Sequence of chain 1.E:
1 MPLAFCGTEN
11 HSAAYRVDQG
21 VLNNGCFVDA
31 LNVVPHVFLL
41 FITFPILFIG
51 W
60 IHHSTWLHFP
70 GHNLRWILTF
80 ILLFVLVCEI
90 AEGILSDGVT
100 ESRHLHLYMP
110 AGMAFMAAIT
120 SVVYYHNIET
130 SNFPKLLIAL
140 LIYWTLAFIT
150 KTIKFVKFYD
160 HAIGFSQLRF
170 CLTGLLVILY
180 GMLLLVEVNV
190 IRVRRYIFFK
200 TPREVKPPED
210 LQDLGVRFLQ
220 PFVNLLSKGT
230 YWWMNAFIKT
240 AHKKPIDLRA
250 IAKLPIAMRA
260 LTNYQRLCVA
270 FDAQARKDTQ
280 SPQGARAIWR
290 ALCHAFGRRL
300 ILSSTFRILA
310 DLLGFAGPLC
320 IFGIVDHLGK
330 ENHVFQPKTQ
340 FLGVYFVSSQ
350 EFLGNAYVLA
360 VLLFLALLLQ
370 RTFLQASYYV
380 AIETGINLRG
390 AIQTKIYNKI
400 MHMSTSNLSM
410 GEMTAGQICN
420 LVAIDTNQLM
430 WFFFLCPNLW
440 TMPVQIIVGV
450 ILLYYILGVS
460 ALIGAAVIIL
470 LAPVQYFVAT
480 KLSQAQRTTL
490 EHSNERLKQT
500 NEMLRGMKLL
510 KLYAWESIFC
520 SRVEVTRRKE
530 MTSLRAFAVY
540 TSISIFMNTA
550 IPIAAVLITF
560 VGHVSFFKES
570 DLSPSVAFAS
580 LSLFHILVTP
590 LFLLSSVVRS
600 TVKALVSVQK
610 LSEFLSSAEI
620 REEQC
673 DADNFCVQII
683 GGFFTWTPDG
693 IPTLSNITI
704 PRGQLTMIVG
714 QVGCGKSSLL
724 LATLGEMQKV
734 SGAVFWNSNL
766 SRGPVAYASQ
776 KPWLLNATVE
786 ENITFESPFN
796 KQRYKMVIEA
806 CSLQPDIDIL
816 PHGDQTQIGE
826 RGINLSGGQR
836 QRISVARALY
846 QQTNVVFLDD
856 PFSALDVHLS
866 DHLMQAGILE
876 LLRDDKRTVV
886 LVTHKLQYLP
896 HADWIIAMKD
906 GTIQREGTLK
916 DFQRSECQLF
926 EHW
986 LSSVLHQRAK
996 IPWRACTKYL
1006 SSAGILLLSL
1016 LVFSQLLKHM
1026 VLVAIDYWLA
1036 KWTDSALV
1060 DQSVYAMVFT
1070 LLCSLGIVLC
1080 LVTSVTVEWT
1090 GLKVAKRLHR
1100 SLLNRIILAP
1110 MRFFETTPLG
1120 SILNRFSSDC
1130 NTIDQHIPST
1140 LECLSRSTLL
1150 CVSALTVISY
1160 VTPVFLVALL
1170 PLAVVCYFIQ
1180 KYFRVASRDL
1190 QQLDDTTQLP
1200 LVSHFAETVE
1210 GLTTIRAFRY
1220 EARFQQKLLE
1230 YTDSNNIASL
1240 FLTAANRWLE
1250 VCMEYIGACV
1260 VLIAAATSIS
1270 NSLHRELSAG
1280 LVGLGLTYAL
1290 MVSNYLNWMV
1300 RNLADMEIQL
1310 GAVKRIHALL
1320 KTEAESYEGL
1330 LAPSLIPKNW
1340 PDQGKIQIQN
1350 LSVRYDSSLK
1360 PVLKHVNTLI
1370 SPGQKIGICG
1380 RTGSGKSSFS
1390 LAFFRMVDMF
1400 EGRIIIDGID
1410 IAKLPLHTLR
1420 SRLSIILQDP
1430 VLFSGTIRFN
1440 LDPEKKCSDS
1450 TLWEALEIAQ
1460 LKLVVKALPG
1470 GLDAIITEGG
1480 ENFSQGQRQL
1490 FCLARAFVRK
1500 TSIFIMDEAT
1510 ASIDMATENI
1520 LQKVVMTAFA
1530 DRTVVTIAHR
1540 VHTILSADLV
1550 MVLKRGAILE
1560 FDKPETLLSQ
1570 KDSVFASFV

Binding-site contacts:
Ligand atom C23 contacts residue ARG1246 of chain 1.E at 3.4 Å.
Ligand atom C12 contacts residue SER595 of chain 1.E at 3.2 Å.
Ligand atom C20 contacts residue TYR377 of chain 1.E at 3.5 Å (hydrophobic).
Ligand atom C2 contacts residue LEU592 of chain 1.E at 3.6 Å (hydrophobic).
Ligand atom C25 contacts residue TRP430 of chain 1.E at 3.6 Å (hydrophobic).
Ligand atom C15 contacts residue LYS5 of chain 1.A at 3.5 Å.
Ligand atom C22 contacts residue ARG1246 of chain 1.E at 3.3 Å.
Ligand atom C10 contacts residue TRP1297 of chain 1.E at 3.6 Å (hydrophobic).
Ligand atom O contacts residue LEU434 of chain 1.E at 3.5 Å.
Ligand atom C3 contacts residue TYR377 of chain 1.E at 3.2 Å (hydrophobic).
Ligand atom O3 contacts residue ARG1300 of chain 1.E at 3.6 Å.
Ligand atom C3 contacts residue ARG306 of chain 1.E at 3.8 Å.
Ligand atom C14 contacts residue TRP1297 of chain 1.E at 3.5 Å (hydrophobic).
Ligand atom C1 contacts residue TYR377 of chain 1.E at 3.7 Å (hydrophobic).
Ligand atom O2 contacts residue ARG1300 of chain 1.E at 2.8 Å (salt-bridge).
Ligand atom C24 contacts residue ARG1300 of chain 1.E at 3.6 Å.
Ligand atom C12 contacts residue VAL596 of chain 1.E at 3.6 Å (hydrophobic).
Ligand atom C12 contacts residue ASN437 of chain 1.E at 3.4 Å.
Ligand atom C11 contacts residue LYS5 of chain 1.A at 3.7 Å.
Ligand atom C9 contacts residue LEU434 of chain 1.E at 3.7 Å (hydrophobic).
Ligand atom C12 contacts residue LEU592 of chain 1.E at 3.6 Å (hydrophobic).
Ligand atom C22 contacts residue TYR377 of chain 1.E at 3.8 Å (hydrophobic).
Ligand atom O3 contacts residue ARG1246 of chain 1.E at 2.5 Å (salt-bridge).
Ligand atom N1 contacts residue LEU434 of chain 1.E at 3.4 Å.
Ligand atom C21 contacts residue ILE381 of chain 1.E at 3.6 Å (hydrophobic).
Ligand atom O3 contacts residue ASN1245 of chain 1.E at 3.2 Å (h-bond).
Ligand atom O2 contacts residue ASN1245 of chain 1.E at 3.7 Å.
Ligand atom C2 contacts residue THR588 of chain 1.E at 3.6 Å.
Ligand atom C19 contacts residue ILE381 of chain 1.E at 3.5 Å (hydrophobic).
Ligand atom O1 contacts residue ILE381 of chain 1.E at 3.2 Å.
Ligand atom C9 contacts residue SER595 of chain 1.E at 3.5 Å.
Ligand atom C4 contacts residue TYR377 of chain 1.E at 3.1 Å (hydrophobic).
Ligand atom C5 contacts residue LEU434 of chain 1.E at 3.5 Å (hydrophobic).
Ligand atom C13 contacts residue SER595 of chain 1.E at 3.3 Å.
Ligand atom C14 contacts residue SER3 of chain 1.A at 3.4 Å.
Ligand atom C16 contacts residue LEU434 of chain 1.E at 3.5 Å (hydrophobic).
Ligand atom C contacts residue LEU592 of chain 1.E at 3.5 Å (hydrophobic).
Ligand atom C8 contacts residue LEU434 of chain 1.E at 3.6 Å (hydrophobic).
Ligand atom N contacts residue LEU592 of chain 1.E at 3.8 Å.
Ligand atom C24 contacts residue ARG1246 of chain 1.E at 3.2 Å.

Sequence of chain 1.A:
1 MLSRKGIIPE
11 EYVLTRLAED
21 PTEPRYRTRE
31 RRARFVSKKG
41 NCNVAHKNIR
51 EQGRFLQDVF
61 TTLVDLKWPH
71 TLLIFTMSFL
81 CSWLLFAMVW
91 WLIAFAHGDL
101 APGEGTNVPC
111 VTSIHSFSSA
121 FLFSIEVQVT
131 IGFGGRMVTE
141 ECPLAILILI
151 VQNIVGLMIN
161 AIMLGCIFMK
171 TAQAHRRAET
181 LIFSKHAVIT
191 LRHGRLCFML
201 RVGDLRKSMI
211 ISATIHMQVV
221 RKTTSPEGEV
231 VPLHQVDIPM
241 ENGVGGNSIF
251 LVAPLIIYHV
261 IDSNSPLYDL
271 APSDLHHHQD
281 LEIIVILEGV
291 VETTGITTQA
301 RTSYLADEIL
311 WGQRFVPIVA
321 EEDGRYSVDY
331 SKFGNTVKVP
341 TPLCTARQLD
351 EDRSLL

This protein binds this small molecule.
Small molecule (SMILES): CCOc1cc(CC(=O)N[C@@H](CC(C)C)c2ccccc2N2CCCCC2)ccc1C(=O)O